Binding-site contacts:
Ligand atom O1 contacts residue PHE275 of chain 1.M at 3.7 Å.
Ligand atom C7M contacts residue GLU272 of chain 1.M at 3.2 Å.
Ligand atom O5 contacts residue VAL146 of chain 1.M at 3.4 Å.
Ligand atom O5 contacts residue TYR279 of chain 1.M at 3.8 Å.
Ligand atom O14 contacts residue ALA126 of chain 1.M at 3.8 Å.
Ligand atom C9 contacts residue PHE275 of chain 1.M at 3.5 Å (hydrophobic).
Ligand atom C8 contacts residue PRO271 of chain 1.M at 3.5 Å (hydrophobic).
Ligand atom O1 contacts residue PRO271 of chain 1.M at 3.7 Å.
Ligand atom C8 contacts residue GLU272 of chain 1.M at 3.6 Å.
Ligand atom C22 contacts residue PHE275 of chain 1.M at 3.6 Å (hydrophobic).
Ligand atom C5M contacts residue VAL146 of chain 1.M at 3.6 Å (hydrophobic).
Ligand atom C15 contacts residue ILE147 of chain 1.M at 3.8 Å (hydrophobic).
Ligand atom C5M contacts residue CYS160 of chain 1.E at 3.5 Å (hydrophobic).
Ligand atom O4 contacts residue TYR279 of chain 1.M at 3.4 Å.
Ligand atom O14 contacts residue MET125 of chain 1.M at 3.7 Å.
Ligand atom C21 contacts residue PHE179 of chain 1.M at 3.6 Å (hydrophobic).
Ligand atom C4 contacts residue TYR279 of chain 1.M at 3.6 Å (hydrophobic).
Ligand atom C26 contacts residue PHE151 of chain 1.M at 3.8 Å (hydrophobic).
Ligand atom C21 contacts residue LEU182 of chain 1.M at 3.7 Å (hydrophobic).
Ligand atom O8 contacts residue GLU272 of chain 1.M at 2.4 Å (salt-bridge).
Ligand atom C5 contacts residue PRO271 of chain 1.M at 3.7 Å (hydrophobic).
Ligand atom O7 contacts residue GLY143 of chain 1.M at 3.5 Å.
Ligand atom C19 contacts residue PHE129 of chain 1.M at 3.7 Å (hydrophobic).
Ligand atom O8 contacts residue PRO271 of chain 1.M at 3.7 Å.
Ligand atom O4 contacts residue HIS161 of chain 1.E at 3.0 Å (h-bond).
Ligand atom C3M contacts residue LEU295 of chain 1.M at 3.5 Å (hydrophobic).
Ligand atom C5M contacts residue HIS161 of chain 1.E at 3.6 Å.
Ligand atom C4A contacts residue PRO271 of chain 1.M at 3.4 Å (hydrophobic).
Ligand atom C24 contacts residue PHE275 of chain 1.M at 3.7 Å (hydrophobic).
Ligand atom O5 contacts residue HIS161 of chain 1.E at 3.3 Å (h-bond).
Ligand atom O7 contacts residue GLU272 of chain 1.M at 3.6 Å.
Ligand atom O1 contacts residue ILE147 of chain 1.M at 3.8 Å.
Ligand atom C26 contacts residue THR148 of chain 1.M at 3.7 Å.
Ligand atom C7M contacts residue PRO271 of chain 1.M at 3.3 Å (hydrophobic).
Ligand atom C17 contacts residue PHE129 of chain 1.M at 3.8 Å (hydrophobic).
Ligand atom C18 contacts residue PHE129 of chain 1.M at 3.7 Å (hydrophobic).
Ligand atom O4 contacts residue VAL146 of chain 1.M at 3.6 Å.
Ligand atom C8A contacts residue PRO271 of chain 1.M at 3.4 Å (hydrophobic).
Ligand atom C7M contacts residue LYS270 of chain 1.M at 3.3 Å.
Ligand atom C25 contacts residue LEU122 of chain 1.M at 3.8 Å (hydrophobic).

Sequence of chain 1.M:
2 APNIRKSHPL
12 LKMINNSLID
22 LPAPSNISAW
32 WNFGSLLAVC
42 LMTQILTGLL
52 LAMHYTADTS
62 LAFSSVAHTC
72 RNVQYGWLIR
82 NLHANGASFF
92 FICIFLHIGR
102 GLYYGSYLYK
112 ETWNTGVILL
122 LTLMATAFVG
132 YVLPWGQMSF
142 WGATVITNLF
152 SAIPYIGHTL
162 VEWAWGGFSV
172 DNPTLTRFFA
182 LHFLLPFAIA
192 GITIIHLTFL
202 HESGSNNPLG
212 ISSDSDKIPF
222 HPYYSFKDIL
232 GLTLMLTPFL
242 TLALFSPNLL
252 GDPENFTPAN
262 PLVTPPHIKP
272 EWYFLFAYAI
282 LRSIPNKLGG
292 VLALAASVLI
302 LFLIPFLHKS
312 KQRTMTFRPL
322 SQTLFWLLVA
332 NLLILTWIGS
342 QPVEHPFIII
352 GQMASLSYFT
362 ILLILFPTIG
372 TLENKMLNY

Sequence of chain 1.E:
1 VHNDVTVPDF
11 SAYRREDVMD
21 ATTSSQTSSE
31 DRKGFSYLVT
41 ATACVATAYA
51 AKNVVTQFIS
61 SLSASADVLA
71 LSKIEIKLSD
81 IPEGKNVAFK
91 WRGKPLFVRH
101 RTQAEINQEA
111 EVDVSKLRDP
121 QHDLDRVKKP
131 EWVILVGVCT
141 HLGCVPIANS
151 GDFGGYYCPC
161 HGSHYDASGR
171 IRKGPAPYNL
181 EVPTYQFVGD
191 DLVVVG

A protein and the small-molecule ligand that binds it are described below.
Small molecule (SMILES): C/C=C(C)/C=C/C=C[C@H](OC)[C@@H](C)[C@@H](OC)[C@@H](C)CCc1oc2c(O)c(OC)cc(OC)c2c(=O)c1C